This protein binds this small molecule.
Small molecule (SMILES): C[C@H](CS)C(=O)N1CCC[C@@H]1C(=O)O

Sequence of chain 1.A:
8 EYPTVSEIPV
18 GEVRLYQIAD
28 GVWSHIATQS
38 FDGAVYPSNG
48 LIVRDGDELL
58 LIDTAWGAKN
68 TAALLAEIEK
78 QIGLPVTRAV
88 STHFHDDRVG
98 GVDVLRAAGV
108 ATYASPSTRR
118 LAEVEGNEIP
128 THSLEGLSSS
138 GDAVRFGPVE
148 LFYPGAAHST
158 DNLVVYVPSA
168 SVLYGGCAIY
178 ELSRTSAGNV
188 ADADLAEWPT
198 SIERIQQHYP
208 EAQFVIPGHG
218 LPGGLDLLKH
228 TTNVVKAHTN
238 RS

Binding-site contacts:
Ligand atom S contacts residue ASP94 of chain 1.A at 3.5 Å (salt-bridge).
Ligand atom C8 contacts residue PHE38 of chain 1.A at 3.7 Å (hydrophobic).
Ligand atom C2 contacts residue ASP94 of chain 1.A at 3.9 Å.
Ligand atom C8 contacts residue ASN186 of chain 1.A at 4.2 Å.
Ligand atom C1 contacts residue ZN1 of chain 1.I at 3.4 Å.
Ligand atom O2 contacts residue ARG181 of chain 1.A at 4.2 Å.
Ligand atom C2 contacts residue ZN1 of chain 1.I at 3.9 Å.
Ligand atom O3 contacts residue GLY185 of chain 1.A at 3.5 Å.
Ligand atom O2 contacts residue HIS155 of chain 1.A at 4.3 Å.
Ligand atom S contacts residue HIS90 of chain 1.A at 3.9 Å.
Ligand atom O3 contacts residue ARG181 of chain 1.A at 3.0 Å (salt-bridge).
Ligand atom S contacts residue HIS92 of chain 1.A at 3.5 Å (h-bond).
Ligand atom S contacts residue CYS174 of chain 1.A at 3.9 Å.
Ligand atom C6 contacts residue TRP63 of chain 1.A at 4.2 Å (hydrophobic).
Ligand atom C9 contacts residue ASN186 of chain 1.A at 3.6 Å.
Ligand atom C9 contacts residue ARG181 of chain 1.A at 3.8 Å.
Ligand atom S contacts residue ZN1 of chain 1.H at 2.2 Å.
Ligand atom O3 contacts residue ASN186 of chain 1.A at 2.9 Å (h-bond).
Ligand atom S contacts residue HIS155 of chain 1.A at 3.3 Å (h-bond).
Ligand atom S contacts residue HIS216 of chain 1.A at 3.8 Å.
Ligand atom C5 contacts residue HIS216 of chain 1.A at 3.4 Å.
Ligand atom C4 contacts residue PHE38 of chain 1.A at 4.1 Å (hydrophobic).
Ligand atom C3 contacts residue PHE38 of chain 1.A at 4.1 Å (hydrophobic).
Ligand atom C7 contacts residue ARG181 of chain 1.A at 4.2 Å.
Ligand atom C6 contacts residue TYR43 of chain 1.A at 3.5 Å (hydrophobic).
Ligand atom S contacts residue ZN1 of chain 1.I at 2.3 Å.
Ligand atom C1 contacts residue ASN186 of chain 1.A at 4.3 Å.
Ligand atom C3 contacts residue TRP63 of chain 1.A at 3.7 Å (hydrophobic).
Ligand atom C1 contacts residue ZN1 of chain 1.H at 3.2 Å.
Ligand atom C5 contacts residue TRP63 of chain 1.A at 3.7 Å (hydrophobic).
Ligand atom C6 contacts residue HIS216 of chain 1.A at 3.9 Å.
Ligand atom C4 contacts residue ASN186 of chain 1.A at 4.0 Å.
Ligand atom C7 contacts residue TYR43 of chain 1.A at 3.7 Å (hydrophobic).
Ligand atom C1 contacts residue HIS92 of chain 1.A at 3.6 Å.
Ligand atom N contacts residue PHE38 of chain 1.A at 4.1 Å.
Ligand atom O1 contacts residue ASN186 of chain 1.A at 3.0 Å (h-bond).
Ligand atom C7 contacts residue PHE38 of chain 1.A at 3.8 Å (hydrophobic).
Ligand atom O2 contacts residue ASN186 of chain 1.A at 3.6 Å.
Ligand atom C1 contacts residue ASP94 of chain 1.A at 3.3 Å.
Ligand atom O1 contacts residue PHE38 of chain 1.A at 3.7 Å.